Binding-site contacts:
Ligand atom N02 contacts residue TRP291 of chain 1.B at 2.7 Å (h-bond).
Ligand atom N02 contacts residue TYR292 of chain 1.B at 3.8 Å.
Ligand atom C06 contacts residue PRO269 of chain 1.B at 3.7 Å (hydrophobic).
Ligand atom C15 contacts residue HEM1 of chain 1.H at 3.9 Å.
Ligand atom C02 contacts residue TRP291 of chain 1.B at 3.7 Å (hydrophobic).
Ligand atom C09 contacts residue HEM1 of chain 1.H at 3.4 Å.
Ligand atom C07 contacts residue GLY290 of chain 1.B at 3.6 Å.
Ligand atom C13 contacts residue HEM1 of chain 1.H at 3.3 Å.
Ligand atom C17 contacts residue MET274 of chain 1.B at 3.7 Å (hydrophobic).
Ligand atom C07 contacts residue HEM1 of chain 1.H at 3.7 Å.
Ligand atom C02 contacts residue PRO269 of chain 1.B at 3.8 Å (hydrophobic).
Ligand atom C14 contacts residue VAL271 of chain 1.B at 3.5 Å (hydrophobic).
Ligand atom C11 contacts residue HEM1 of chain 1.H at 3.6 Å.
Ligand atom N01 contacts residue GLU296 of chain 1.B at 2.7 Å (salt-bridge).
Ligand atom C12 contacts residue VAL271 of chain 1.B at 3.5 Å (hydrophobic).
Ligand atom C16 contacts residue VAL271 of chain 1.B at 3.5 Å (hydrophobic).
Ligand atom C07 contacts residue PHE288 of chain 1.B at 3.7 Å (hydrophobic).
Ligand atom C15 contacts residue VAL271 of chain 1.B at 3.5 Å (hydrophobic).
Ligand atom C21 contacts residue MET40 of chain 1.B at 3.9 Å (hydrophobic).
Ligand atom C09 contacts residue GLU296 of chain 1.B at 3.5 Å.
Ligand atom C02 contacts residue GLU296 of chain 1.B at 3.5 Å.
Ligand atom C07 contacts residue PRO269 of chain 1.B at 3.7 Å (hydrophobic).
Ligand atom C13 contacts residue VAL271 of chain 1.B at 3.5 Å (hydrophobic).
Ligand atom N02 contacts residue GLU296 of chain 1.B at 2.6 Å (salt-bridge).
Ligand atom C07 contacts residue SER289 of chain 1.B at 3.8 Å.
Ligand atom C03 contacts residue PRO269 of chain 1.B at 3.8 Å (hydrophobic).
Ligand atom C02 contacts residue HEM1 of chain 1.H at 3.6 Å.
Ligand atom C08 contacts residue GLU296 of chain 1.B at 3.5 Å.
Ligand atom C06 contacts residue GLU296 of chain 1.B at 3.5 Å.
Ligand atom C05 contacts residue VAL271 of chain 1.B at 3.6 Å (hydrophobic).
Ligand atom C04 contacts residue PRO269 of chain 1.B at 3.8 Å (hydrophobic).
Ligand atom C05 contacts residue PRO269 of chain 1.B at 3.9 Å (hydrophobic).
Ligand atom C11 contacts residue VAL271 of chain 1.B at 3.5 Å (hydrophobic).
Ligand atom C17 contacts residue TYR410 of chain 1.B at 3.9 Å (hydrophobic).
Ligand atom C12 contacts residue HEM1 of chain 1.H at 3.5 Å.
Ligand atom C14 contacts residue HEM1 of chain 1.H at 3.2 Å.
Ligand atom N02 contacts residue HEM1 of chain 1.H at 3.2 Å.
Ligand atom N01 contacts residue PRO269 of chain 1.B at 3.7 Å.
Ligand atom C19 contacts residue HEM1 of chain 1.H at 3.9 Å.
Ligand atom C03 contacts residue HEM1 of chain 1.H at 3.4 Å.

The small molecule below binds the protein below.
Small molecule (SMILES): CNCCN(C)c1cccc(CCc2cc(C)cc(N)n2)c1

Sequence of chain 1.B:
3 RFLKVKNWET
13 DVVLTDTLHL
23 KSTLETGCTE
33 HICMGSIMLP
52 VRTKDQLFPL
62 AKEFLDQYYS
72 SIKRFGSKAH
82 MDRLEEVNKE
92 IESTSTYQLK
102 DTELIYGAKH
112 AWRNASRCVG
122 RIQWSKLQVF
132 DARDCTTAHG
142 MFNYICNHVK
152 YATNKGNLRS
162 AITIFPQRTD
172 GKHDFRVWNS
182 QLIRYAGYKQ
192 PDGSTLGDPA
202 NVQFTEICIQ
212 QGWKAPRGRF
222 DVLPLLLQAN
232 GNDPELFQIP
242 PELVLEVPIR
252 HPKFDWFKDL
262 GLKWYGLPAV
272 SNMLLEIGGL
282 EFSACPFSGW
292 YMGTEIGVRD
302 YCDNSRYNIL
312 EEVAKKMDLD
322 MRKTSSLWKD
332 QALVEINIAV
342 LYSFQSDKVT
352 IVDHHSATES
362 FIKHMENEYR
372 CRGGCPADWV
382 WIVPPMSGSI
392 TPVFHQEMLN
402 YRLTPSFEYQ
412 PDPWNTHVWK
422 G